Sequence of chain 1.B:
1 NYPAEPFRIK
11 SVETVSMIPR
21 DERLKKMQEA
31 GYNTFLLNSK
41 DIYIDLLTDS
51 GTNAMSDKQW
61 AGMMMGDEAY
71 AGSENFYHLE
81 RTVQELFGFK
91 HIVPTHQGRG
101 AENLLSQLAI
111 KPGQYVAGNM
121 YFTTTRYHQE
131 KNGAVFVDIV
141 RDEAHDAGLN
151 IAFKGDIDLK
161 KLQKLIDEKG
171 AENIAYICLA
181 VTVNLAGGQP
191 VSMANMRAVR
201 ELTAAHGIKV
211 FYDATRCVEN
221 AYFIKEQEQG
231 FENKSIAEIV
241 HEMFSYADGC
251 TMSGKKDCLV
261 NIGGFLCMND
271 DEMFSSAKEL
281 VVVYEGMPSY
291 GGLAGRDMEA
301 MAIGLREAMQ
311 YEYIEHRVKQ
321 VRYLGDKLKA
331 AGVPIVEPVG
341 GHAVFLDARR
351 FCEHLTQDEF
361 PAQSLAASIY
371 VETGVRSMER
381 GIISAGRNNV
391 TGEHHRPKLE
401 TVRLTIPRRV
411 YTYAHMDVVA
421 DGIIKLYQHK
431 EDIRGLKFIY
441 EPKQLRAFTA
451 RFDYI

Binding-site contacts:
Ligand atom C contacts residue ALA330 of chain 1.B at 4.4 Å (hydrophobic).
Ligand atom O contacts residue ASP326 of chain 1.B at 4.3 Å.
Ligand atom C4 contacts residue LYS327 of chain 1.B at 4.1 Å.
Ligand atom C2 contacts residue TYR323 of chain 1.B at 3.9 Å (hydrophobic).
Ligand atom C contacts residue ASP326 of chain 1.B at 4.4 Å.
Ligand atom C1 contacts residue TYR2 of chain 1.B at 3.5 Å (hydrophobic).
Ligand atom O contacts residue ALA330 of chain 1.B at 3.9 Å.
Ligand atom C1 contacts residue ASP326 of chain 1.B at 4.2 Å.
Ligand atom C2 contacts residue TYR2 of chain 1.B at 3.5 Å (hydrophobic).
Ligand atom N contacts residue LYS327 of chain 1.B at 4.4 Å.
Ligand atom C4 contacts residue ALA330 of chain 1.B at 4.1 Å (hydrophobic).
Ligand atom C3 contacts residue LYS327 of chain 1.B at 4.0 Å.
Ligand atom N contacts residue TYR323 of chain 1.B at 3.6 Å.

This protein binds this small molecule.
Small molecule (SMILES): Oc1ccncc1